Sequence of chain 1.A:
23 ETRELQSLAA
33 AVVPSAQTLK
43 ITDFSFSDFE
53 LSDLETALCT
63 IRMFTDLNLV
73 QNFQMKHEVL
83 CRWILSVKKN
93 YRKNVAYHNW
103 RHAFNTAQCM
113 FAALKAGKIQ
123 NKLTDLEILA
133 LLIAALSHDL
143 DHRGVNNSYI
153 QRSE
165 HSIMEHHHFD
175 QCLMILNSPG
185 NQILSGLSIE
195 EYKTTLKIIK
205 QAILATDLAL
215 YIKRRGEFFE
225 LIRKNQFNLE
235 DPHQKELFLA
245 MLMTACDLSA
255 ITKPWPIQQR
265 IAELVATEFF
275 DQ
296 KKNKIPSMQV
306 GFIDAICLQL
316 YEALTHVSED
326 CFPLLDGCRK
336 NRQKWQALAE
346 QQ

A protein and the small-molecule ligand that binds it are described below.
Small molecule (SMILES): CCCOc1ccc(S(=O)(=O)N2CCN(C)CC2)cc1-c1nc(CC)c(F)c(=O)[nH]1

Binding-site contacts:
Ligand atom CAA contacts residue GLN304 of chain 1.A at 3.4 Å.
Ligand atom CBA contacts residue GLN304 of chain 1.A at 3.8 Å.
Ligand atom CAZ contacts residue PHE307 of chain 1.A at 3.7 Å (hydrophobic).
Ligand atom CAA contacts residue ALA266 of chain 1.A at 3.6 Å (hydrophobic).
Ligand atom NAR contacts residue PHE307 of chain 1.A at 3.8 Å.
Ligand atom CAK contacts residue ALA270 of chain 1.A at 3.9 Å (hydrophobic).
Ligand atom CAK contacts residue VAL269 of chain 1.A at 3.7 Å (hydrophobic).
Ligand atom FAG contacts residue TYR99 of chain 1.A at 3.9 Å.
Ligand atom CAI contacts residue MET303 of chain 1.A at 3.1 Å (hydrophobic).
Ligand atom CAV contacts residue GLN304 of chain 1.A at 3.3 Å.
Ligand atom CAV contacts residue PHE273 of chain 1.A at 3.8 Å (hydrophobic).
Ligand atom CAW contacts residue PHE307 of chain 1.A at 3.6 Å (hydrophobic).
Ligand atom CAI contacts residue PHE273 of chain 1.A at 4.0 Å (hydrophobic).
Ligand atom CAC contacts residue PHE273 of chain 1.A at 3.5 Å (hydrophobic).
Ligand atom CAY contacts residue GLN304 of chain 1.A at 3.7 Å.
Ligand atom NAS contacts residue PHE307 of chain 1.A at 3.8 Å.
Ligand atom CBA contacts residue VAL269 of chain 1.A at 3.8 Å (hydrophobic).
Ligand atom NAS contacts residue GLN304 of chain 1.A at 3.2 Å (h-bond).
Ligand atom CAM contacts residue MET303 of chain 1.A at 4.0 Å (hydrophobic).
Ligand atom OAT contacts residue VAL269 of chain 1.A at 3.9 Å.
Ligand atom NAS contacts residue VAL269 of chain 1.A at 3.8 Å.
Ligand atom CAX contacts residue VAL269 of chain 1.A at 3.9 Å (hydrophobic).
Ligand atom CAY contacts residue PHE273 of chain 1.A at 4.0 Å (hydrophobic).
Ligand atom CAM contacts residue PHE273 of chain 1.A at 3.9 Å (hydrophobic).
Ligand atom CAL contacts residue PHE307 of chain 1.A at 4.0 Å (hydrophobic).
Ligand atom CAH contacts residue MET303 of chain 1.A at 3.5 Å (hydrophobic).
Ligand atom OAD contacts residue GLN304 of chain 1.A at 3.1 Å (h-bond).
Ligand atom FAG contacts residue VAL269 of chain 1.A at 3.8 Å.
Ligand atom OAF contacts residue PHE307 of chain 1.A at 3.3 Å.
Ligand atom CAY contacts residue PHE307 of chain 1.A at 4.0 Å (hydrophobic).
Ligand atom CBA contacts residue PHE307 of chain 1.A at 3.7 Å (hydrophobic).
Ligand atom OAD contacts residue VAL269 of chain 1.A at 3.7 Å.
Ligand atom CAZ contacts residue GLN304 of chain 1.A at 3.8 Å.
Ligand atom CAX contacts residue PHE307 of chain 1.A at 3.7 Å (hydrophobic).
Ligand atom CAA contacts residue ILE300 of chain 1.A at 3.6 Å (hydrophobic).
Ligand atom CAM contacts residue GLN304 of chain 1.A at 3.7 Å.
Ligand atom CAI contacts residue GLN304 of chain 1.A at 4.0 Å.
Ligand atom OAT contacts residue GLN304 of chain 1.A at 2.8 Å (h-bond).
Ligand atom CAB contacts residue TYR99 of chain 1.A at 3.9 Å (hydrophobic).
Ligand atom CAJ contacts residue PHE307 of chain 1.A at 3.8 Å (hydrophobic).